This protein binds this small molecule.
Small molecule (SMILES): CC(=O)N[C@H]1[C@H](O[C@H]2[C@H](O)[C@@H](NC(C)=O)CO[C@@H]2CO)O[C@H](CO)[C@@H](O)[C@@H]1O

Sequence of chain 1.A:
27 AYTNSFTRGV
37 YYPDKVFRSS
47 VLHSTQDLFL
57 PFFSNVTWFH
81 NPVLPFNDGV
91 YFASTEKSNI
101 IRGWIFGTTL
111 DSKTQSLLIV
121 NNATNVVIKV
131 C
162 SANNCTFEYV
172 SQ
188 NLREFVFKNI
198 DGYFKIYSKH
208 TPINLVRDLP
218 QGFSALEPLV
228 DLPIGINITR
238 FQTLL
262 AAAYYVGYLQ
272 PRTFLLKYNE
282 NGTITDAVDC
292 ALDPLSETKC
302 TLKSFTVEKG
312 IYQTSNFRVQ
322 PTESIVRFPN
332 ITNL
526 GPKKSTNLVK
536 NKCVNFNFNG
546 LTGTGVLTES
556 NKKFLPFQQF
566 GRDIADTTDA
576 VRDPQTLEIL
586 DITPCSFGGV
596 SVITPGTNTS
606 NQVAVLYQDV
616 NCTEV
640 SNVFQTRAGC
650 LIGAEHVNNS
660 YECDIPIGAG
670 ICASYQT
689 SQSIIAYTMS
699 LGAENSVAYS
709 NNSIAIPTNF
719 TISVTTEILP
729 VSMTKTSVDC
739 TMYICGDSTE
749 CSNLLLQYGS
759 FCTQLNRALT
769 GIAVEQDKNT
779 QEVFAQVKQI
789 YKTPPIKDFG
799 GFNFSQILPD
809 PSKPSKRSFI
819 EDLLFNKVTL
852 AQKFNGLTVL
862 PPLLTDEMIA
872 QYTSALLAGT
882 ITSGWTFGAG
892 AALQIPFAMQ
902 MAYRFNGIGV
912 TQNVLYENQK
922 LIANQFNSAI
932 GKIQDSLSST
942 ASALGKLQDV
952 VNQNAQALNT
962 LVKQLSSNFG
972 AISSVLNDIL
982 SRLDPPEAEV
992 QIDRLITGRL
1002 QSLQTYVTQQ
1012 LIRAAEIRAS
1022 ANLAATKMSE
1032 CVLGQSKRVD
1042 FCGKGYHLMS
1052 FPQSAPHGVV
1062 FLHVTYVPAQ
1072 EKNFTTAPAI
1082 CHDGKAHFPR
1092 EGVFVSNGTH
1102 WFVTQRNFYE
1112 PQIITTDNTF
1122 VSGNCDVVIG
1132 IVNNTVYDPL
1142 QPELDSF

Binding-site contacts:
Ligand atom N2 contacts residue ASN1098 of chain 1.A at 2.8 Å (h-bond).
Ligand atom C8 contacts residue ASN1098 of chain 1.A at 3.8 Å.
Ligand atom O6 contacts residue PHE1103 of chain 1.A at 3.7 Å.
Ligand atom C2 contacts residue ASN1098 of chain 1.A at 2.4 Å.
Ligand atom O6 contacts residue HIS1101 of chain 1.A at 4.2 Å.
Ligand atom C3 contacts residue ASN1098 of chain 1.A at 3.8 Å.
Ligand atom O5 contacts residue ASN1098 of chain 1.A at 2.4 Å (h-bond).
Ligand atom C4 contacts residue ASN1098 of chain 1.A at 4.2 Å.
Ligand atom O5 contacts residue PHE1103 of chain 1.A at 4.1 Å.
Ligand atom C5 contacts residue PHE1103 of chain 1.A at 4.4 Å (hydrophobic).
Ligand atom C1 contacts residue ASN1098 of chain 1.A at 1.4 Å.
Ligand atom O5 contacts residue HIS1101 of chain 1.A at 4.2 Å.
Ligand atom C5 contacts residue HIS1101 of chain 1.A at 4.0 Å.
Ligand atom N2 contacts residue THR1100 of chain 1.A at 4.0 Å.
Ligand atom C1 contacts residue HIS1101 of chain 1.A at 4.3 Å.
Ligand atom C8 contacts residue HIS1101 of chain 1.A at 4.3 Å.
Ligand atom C7 contacts residue ASN1098 of chain 1.A at 3.2 Å.
Ligand atom C5 contacts residue ASN1098 of chain 1.A at 3.7 Å.
Ligand atom O7 contacts residue ASN1098 of chain 1.A at 3.2 Å (h-bond).
Ligand atom C6 contacts residue PHE1103 of chain 1.A at 3.5 Å (hydrophobic).